Binding-site contacts:
Ligand atom C2 contacts residue HIS385 of chain 1.A at 4.4 Å.
Ligand atom C2 contacts residue CYS383 of chain 1.A at 4.5 Å (hydrophobic).
Ligand atom C26 contacts residue LEU365 of chain 1.A at 4.4 Å (hydrophobic).
Ligand atom C12 contacts residue ILE372 of chain 1.A at 4.0 Å (hydrophobic).
Ligand atom C26 contacts residue PRO369 of chain 1.A at 4.1 Å (hydrophobic).
Ligand atom C21 contacts residue PRO369 of chain 1.A at 3.6 Å (hydrophobic).
Ligand atom C27 contacts residue LEU365 of chain 1.A at 3.6 Å (hydrophobic).
Ligand atom C18 contacts residue LEU390 of chain 1.A at 4.0 Å (hydrophobic).
Ligand atom C2 contacts residue SER384 of chain 1.A at 3.0 Å.
Ligand atom C11 contacts residue PHE376 of chain 1.A at 4.2 Å (hydrophobic).
Ligand atom C19 contacts residue LEU390 of chain 1.A at 3.9 Å (hydrophobic).
Ligand atom C1 contacts residue SER384 of chain 1.A at 4.5 Å.
Ligand atom C2 contacts residue PHE376 of chain 1.A at 4.4 Å (hydrophobic).
Ligand atom O1 contacts residue SER384 of chain 1.A at 2.5 Å (h-bond).
Ligand atom C26 contacts residue LEU368 of chain 1.A at 3.9 Å (hydrophobic).
Ligand atom C3 contacts residue CYS383 of chain 1.A at 4.0 Å (hydrophobic).
Ligand atom C9 contacts residue PHE376 of chain 1.A at 4.3 Å (hydrophobic).
Ligand atom C4 contacts residue SER384 of chain 1.A at 4.5 Å.
Ligand atom C21 contacts residue ILE372 of chain 1.A at 4.1 Å (hydrophobic).
Ligand atom C25 contacts residue PRO369 of chain 1.A at 4.5 Å (hydrophobic).
Ligand atom C12 contacts residue PHE376 of chain 1.A at 4.3 Å (hydrophobic).
Ligand atom C12 contacts residue ILE373 of chain 1.A at 4.0 Å (hydrophobic).
Ligand atom C2 contacts residue ALA386 of chain 1.A at 4.0 Å (hydrophobic).
Ligand atom C11 contacts residue ILE373 of chain 1.A at 3.9 Å (hydrophobic).
Ligand atom C27 contacts residue PRO369 of chain 1.A at 4.0 Å (hydrophobic).
Ligand atom C19 contacts residue ALA386 of chain 1.A at 4.2 Å (hydrophobic).
Ligand atom C3 contacts residue SER384 of chain 1.A at 3.3 Å.
Ligand atom C23 contacts residue PRO369 of chain 1.A at 4.3 Å (hydrophobic).
Ligand atom O1 contacts residue CYS383 of chain 1.A at 3.6 Å.
Ligand atom C1 contacts residue PHE376 of chain 1.A at 3.8 Å (hydrophobic).
Ligand atom C25 contacts residue LEU365 of chain 1.A at 4.3 Å (hydrophobic).

Sequence of chain 1.A:
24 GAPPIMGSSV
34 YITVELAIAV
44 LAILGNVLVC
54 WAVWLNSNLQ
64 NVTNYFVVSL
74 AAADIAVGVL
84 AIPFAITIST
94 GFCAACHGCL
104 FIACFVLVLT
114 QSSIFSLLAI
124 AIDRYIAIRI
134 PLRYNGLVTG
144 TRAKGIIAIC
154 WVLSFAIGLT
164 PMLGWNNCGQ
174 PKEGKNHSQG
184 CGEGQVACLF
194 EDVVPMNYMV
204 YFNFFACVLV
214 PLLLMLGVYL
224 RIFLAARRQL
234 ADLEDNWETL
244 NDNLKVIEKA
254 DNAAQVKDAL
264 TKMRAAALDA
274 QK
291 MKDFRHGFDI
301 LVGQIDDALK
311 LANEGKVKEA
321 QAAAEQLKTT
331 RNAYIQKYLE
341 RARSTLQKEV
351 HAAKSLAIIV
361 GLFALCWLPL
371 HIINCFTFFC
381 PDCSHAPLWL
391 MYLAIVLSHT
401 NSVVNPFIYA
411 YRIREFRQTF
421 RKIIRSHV

A small-molecule ligand and the protein it binds are described below.
Small molecule (SMILES): CC(C)CCC[C@@H](C)[C@H]1CC[C@H]2[C@@H]3CC=C4C[C@@H](O)CC[C@]4(C)[C@H]3CC[C@]12C